Sequence of chain 1.A:
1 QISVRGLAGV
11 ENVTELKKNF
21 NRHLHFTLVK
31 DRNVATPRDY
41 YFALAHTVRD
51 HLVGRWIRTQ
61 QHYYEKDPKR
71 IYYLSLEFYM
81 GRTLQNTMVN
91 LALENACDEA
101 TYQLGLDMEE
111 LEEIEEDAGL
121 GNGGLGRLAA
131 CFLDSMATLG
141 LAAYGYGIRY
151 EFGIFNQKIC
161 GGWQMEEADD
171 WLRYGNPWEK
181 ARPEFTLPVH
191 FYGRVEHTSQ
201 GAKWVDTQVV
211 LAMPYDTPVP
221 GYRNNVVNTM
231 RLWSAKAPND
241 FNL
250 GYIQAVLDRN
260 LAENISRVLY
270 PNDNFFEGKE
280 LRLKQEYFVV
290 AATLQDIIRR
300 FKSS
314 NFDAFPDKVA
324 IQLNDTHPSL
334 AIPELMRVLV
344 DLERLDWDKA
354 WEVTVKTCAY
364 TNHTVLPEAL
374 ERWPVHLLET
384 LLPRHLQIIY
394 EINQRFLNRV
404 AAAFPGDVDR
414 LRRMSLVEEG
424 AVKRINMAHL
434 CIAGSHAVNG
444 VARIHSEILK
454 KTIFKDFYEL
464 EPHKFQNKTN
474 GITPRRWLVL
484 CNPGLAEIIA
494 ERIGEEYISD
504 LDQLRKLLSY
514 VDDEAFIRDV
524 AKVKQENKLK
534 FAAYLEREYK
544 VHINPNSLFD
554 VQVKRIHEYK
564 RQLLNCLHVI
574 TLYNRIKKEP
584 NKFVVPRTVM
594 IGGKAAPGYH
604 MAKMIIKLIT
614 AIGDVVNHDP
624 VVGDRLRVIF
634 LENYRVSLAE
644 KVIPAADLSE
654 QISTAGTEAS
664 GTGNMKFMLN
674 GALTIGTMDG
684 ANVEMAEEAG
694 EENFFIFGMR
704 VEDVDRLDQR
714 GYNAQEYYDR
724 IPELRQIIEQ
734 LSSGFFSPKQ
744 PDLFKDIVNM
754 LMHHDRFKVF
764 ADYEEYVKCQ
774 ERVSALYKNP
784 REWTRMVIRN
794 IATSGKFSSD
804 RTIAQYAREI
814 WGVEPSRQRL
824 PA

This small molecule binds to this protein.
Small molecule (SMILES): O=C(/C=C/c1ccc(O)c(O)c1)O[C@@H]1C[C@](O)(C(=O)O)C[C@H](O)[C@@H]1O

Binding-site contacts:
Ligand atom O2 contacts residue GLY124 of chain 1.A at 3.0 Å.
Ligand atom C10 contacts residue ASN273 of chain 1.A at 3.7 Å.
Ligand atom O6 contacts residue LEU125 of chain 1.A at 3.0 Å (h-bond).
Ligand atom C12 contacts residue HIS330 of chain 1.A at 3.4 Å.
Ligand atom O1 contacts residue ASN473 of chain 1.A at 2.6 Å (h-bond).
Ligand atom C14 contacts residue ASN271 of chain 1.A at 3.6 Å.
Ligand atom C12 contacts residue ASN271 of chain 1.A at 3.7 Å.
Ligand atom C15 contacts residue LEU125 of chain 1.A at 3.6 Å (hydrophobic).
Ligand atom O contacts residue LEU128 of chain 1.A at 3.3 Å.
Ligand atom O4 contacts residue TYR562 of chain 1.A at 3.4 Å (h-bond).
Ligand atom C contacts residue ASN473 of chain 1.A at 3.2 Å.
Ligand atom O4 contacts residue GLU661 of chain 1.A at 3.2 Å (salt-bridge).
Ligand atom O4 contacts residue HIS366 of chain 1.A at 3.7 Å.
Ligand atom O8 contacts residue ASN271 of chain 1.A at 3.1 Å (h-bond).
Ligand atom O3 contacts residue GLY664 of chain 1.A at 3.2 Å (h-bond).
Ligand atom C13 contacts residue HIS330 of chain 1.A at 3.5 Å.
Ligand atom O8 contacts residue GLU77 of chain 1.A at 3.7 Å.
Ligand atom O5 contacts residue HIS366 of chain 1.A at 3.6 Å (h-bond).
Ligand atom C14 contacts residue GLU77 of chain 1.A at 3.8 Å.
Ligand atom C contacts residue HIS366 of chain 1.A at 3.3 Å.
Ligand atom C6 contacts residue LEU125 of chain 1.A at 3.6 Å (hydrophobic).
Ligand atom C7 contacts residue ASN273 of chain 1.A at 3.7 Å.
Ligand atom C15 contacts residue HIS366 of chain 1.A at 3.6 Å.
Ligand atom O7 contacts residue HIS330 of chain 1.A at 3.8 Å.
Ligand atom O2 contacts residue LEU125 of chain 1.A at 3.4 Å (h-bond).
Ligand atom C14 contacts residue HIS330 of chain 1.A at 3.7 Å.
Ligand atom O contacts residue GLY124 of chain 1.A at 3.0 Å (h-bond).
Ligand atom C3 contacts residue GLY664 of chain 1.A at 3.7 Å.
Ligand atom O3 contacts residue ALA662 of chain 1.A at 3.2 Å (h-bond).
Ligand atom C11 contacts residue HIS330 of chain 1.A at 3.7 Å.
Ligand atom O3 contacts residue GLU661 of chain 1.A at 2.7 Å (salt-bridge).
Ligand atom O3 contacts residue SER663 of chain 1.A at 3.0 Å (h-bond).
Ligand atom C3 contacts residue GLU661 of chain 1.A at 3.3 Å.
Ligand atom O contacts residue LEU125 of chain 1.A at 3.6 Å.
Ligand atom O8 contacts residue ARG281 of chain 1.A at 3.5 Å (salt-bridge).
Ligand atom O1 contacts residue HIS366 of chain 1.A at 2.7 Å (h-bond).
Ligand atom O contacts residue ASN473 of chain 1.A at 3.6 Å (h-bond).
Ligand atom O contacts residue HIS366 of chain 1.A at 3.8 Å.
Ligand atom C4 contacts residue GLU661 of chain 1.A at 3.5 Å.
Ligand atom C13 contacts residue ASN271 of chain 1.A at 3.2 Å.